Sequence of chain 2.E:
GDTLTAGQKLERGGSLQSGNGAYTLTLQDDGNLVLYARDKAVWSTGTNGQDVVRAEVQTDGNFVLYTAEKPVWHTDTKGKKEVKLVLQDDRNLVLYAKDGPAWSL

This small molecule binds to this protein.
Small molecule (SMILES): CO[C@H]1O[C@H](CO)[C@@H](O)[C@H](O)[C@@H]1O

Binding-site contacts:
Ligand atom C6 contacts residue SER45 of chain 2.E at 3.7 Å.
Ligand atom O5 contacts residue SER45 of chain 2.E at 4.4 Å.
Ligand atom O3 contacts residue GLN29 of chain 2.E at 2.7 Å (h-bond).
Ligand atom O2 contacts residue ASN49 of chain 2.E at 3.2 Å.
Ligand atom O2 contacts residue ASP31 of chain 2.E at 3.7 Å.
Ligand atom C4 contacts residue ASN33 of chain 2.E at 3.9 Å.
Ligand atom C2 contacts residue ASN33 of chain 2.E at 3.9 Å.
Ligand atom O6 contacts residue ALA42 of chain 2.E at 4.2 Å.
Ligand atom C6 contacts residue VAL35 of chain 2.E at 3.6 Å (hydrophobic).
Ligand atom C4 contacts residue VAL35 of chain 2.E at 3.9 Å (hydrophobic).
Ligand atom O5 contacts residue ASN33 of chain 2.E at 3.3 Å (h-bond).
Ligand atom C4 contacts residue GLN29 of chain 2.E at 4.0 Å.
Ligand atom C2 contacts residue GLN29 of chain 2.E at 4.4 Å.
Ligand atom O3 contacts residue TYR37 of chain 2.E at 4.0 Å.
Ligand atom O3 contacts residue ASP31 of chain 2.E at 3.2 Å (salt-bridge).
Ligand atom C3 contacts residue TYR37 of chain 2.E at 4.3 Å (hydrophobic).
Ligand atom C5 contacts residue ASN33 of chain 2.E at 4.0 Å.
Ligand atom O4 contacts residue VAL35 of chain 2.E at 3.9 Å.
Ligand atom O2 contacts residue ASN33 of chain 2.E at 2.8 Å (h-bond).
Ligand atom C1 contacts residue ASN33 of chain 2.E at 4.0 Å.
Ligand atom C3 contacts residue GLN29 of chain 2.E at 3.9 Å.
Ligand atom C1 contacts residue ASN49 of chain 2.E at 4.0 Å.
Ligand atom O4 contacts residue GLN29 of chain 2.E at 3.8 Å.
Ligand atom O2 contacts residue GLN29 of chain 2.E at 3.8 Å.
Ligand atom O4 contacts residue ALA42 of chain 2.E at 4.5 Å.
Ligand atom C2 contacts residue ASN49 of chain 2.E at 4.2 Å.
Ligand atom C4 contacts residue TYR37 of chain 2.E at 3.7 Å (hydrophobic).
Ligand atom O6 contacts residue SER45 of chain 2.E at 3.3 Å (h-bond).
Ligand atom C6 contacts residue ALA42 of chain 2.E at 4.0 Å (hydrophobic).
Ligand atom C3 contacts residue ASN33 of chain 2.E at 4.4 Å.
Ligand atom O4 contacts residue TYR37 of chain 2.E at 2.4 Å (h-bond).
Ligand atom C2 contacts residue ASP31 of chain 2.E at 4.2 Å.
Ligand atom C6 contacts residue ASN33 of chain 2.E at 4.1 Å.
Ligand atom C3 contacts residue ASP31 of chain 2.E at 4.3 Å.